Sequence of chain 1.A:
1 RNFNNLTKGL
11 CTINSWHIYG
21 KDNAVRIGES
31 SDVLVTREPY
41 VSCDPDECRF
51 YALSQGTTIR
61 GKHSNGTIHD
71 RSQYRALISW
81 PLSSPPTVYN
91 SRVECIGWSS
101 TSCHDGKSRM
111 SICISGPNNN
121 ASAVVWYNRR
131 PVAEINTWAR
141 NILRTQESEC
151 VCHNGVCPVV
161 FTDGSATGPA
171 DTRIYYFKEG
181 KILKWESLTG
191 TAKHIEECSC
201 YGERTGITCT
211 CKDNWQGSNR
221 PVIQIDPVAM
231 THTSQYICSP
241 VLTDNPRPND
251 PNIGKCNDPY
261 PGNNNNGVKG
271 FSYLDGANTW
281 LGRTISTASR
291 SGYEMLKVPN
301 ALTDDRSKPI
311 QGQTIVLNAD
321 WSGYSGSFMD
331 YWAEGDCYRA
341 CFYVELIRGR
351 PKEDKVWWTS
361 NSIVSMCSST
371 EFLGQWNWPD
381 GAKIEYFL

This protein binds this small molecule.
Small molecule (SMILES): CC(=O)N[C@H]1[C@H](O[C@H]2[C@H](O)[C@@H](NC(C)=O)CO[C@@H]2CO)O[C@H](CO)[C@@H](O[C@@H]2O[C@H](CO[C@H]3O[C@H](CO[C@H]4O[C@H](CO)[C@@H](O)[C@H](O)[C@@H]4O)[C@@H](O)[C@H](O[C@H]4O[C@H](CO)[C@@H](O)[C@H](O)[C@@H]4O)[C@@H]3O)[C@@H](O)[C@H](O[C@H]3O[C@H](CO)[C@@H](O)[C@H](O)[C@@H]3O[C@H]3O[C@H](CO)[C@@H](O)[C@H](O)[C@@H]3O[C@H]3O[C@H](CO)[C@@H](O)[C@H](O)[C@@H]3O)[C@@H]2O)[C@@H]1O

Sequence of chain 4.A:
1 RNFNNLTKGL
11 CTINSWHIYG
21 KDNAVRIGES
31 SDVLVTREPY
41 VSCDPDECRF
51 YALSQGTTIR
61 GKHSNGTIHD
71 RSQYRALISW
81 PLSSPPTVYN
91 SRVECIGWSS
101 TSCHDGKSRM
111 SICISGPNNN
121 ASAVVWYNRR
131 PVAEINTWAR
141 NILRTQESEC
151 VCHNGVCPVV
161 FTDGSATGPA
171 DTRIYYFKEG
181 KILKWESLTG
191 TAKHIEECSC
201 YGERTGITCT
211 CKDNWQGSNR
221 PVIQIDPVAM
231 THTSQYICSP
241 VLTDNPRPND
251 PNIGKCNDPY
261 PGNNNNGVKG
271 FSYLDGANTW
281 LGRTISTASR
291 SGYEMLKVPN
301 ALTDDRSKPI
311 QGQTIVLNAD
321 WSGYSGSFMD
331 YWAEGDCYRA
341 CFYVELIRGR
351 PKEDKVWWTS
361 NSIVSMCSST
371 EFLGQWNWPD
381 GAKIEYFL

Binding-site contacts:
Ligand atom O3 contacts residue GLN311 of chain 1.A at 3.3 Å.
Ligand atom O6 contacts residue ASP250 of chain 1.A at 2.6 Å (salt-bridge).
Ligand atom O7 contacts residue ASN120 of chain 4.A at 3.6 Å.
Ligand atom O3 contacts residue GLY312 of chain 1.A at 3.0 Å (h-bond).
Ligand atom O2 contacts residue ASN249 of chain 1.A at 3.4 Å (h-bond).
Ligand atom O3 contacts residue ASN249 of chain 1.A at 2.8 Å (h-bond).
Ligand atom O3 contacts residue GLU294 of chain 1.A at 2.6 Å (salt-bridge).
Ligand atom O5 contacts residue GLY374 of chain 1.A at 3.3 Å.
Ligand atom C5 contacts residue ILE310 of chain 1.A at 3.6 Å (hydrophobic).
Ligand atom O2 contacts residue GLY312 of chain 1.A at 3.2 Å.
Ligand atom O5 contacts residue ARG283 of chain 1.A at 3.2 Å (salt-bridge).
Ligand atom C3 contacts residue GLU294 of chain 1.A at 3.4 Å.
Ligand atom C8 contacts residue ASN119 of chain 4.A at 3.7 Å.
Ligand atom O4 contacts residue ARG247 of chain 1.A at 3.1 Å (salt-bridge).
Ligand atom C3 contacts residue GLY312 of chain 1.A at 3.2 Å.
Ligand atom O3 contacts residue ASP250 of chain 1.A at 3.1 Å (salt-bridge).
Ligand atom O5 contacts residue GLN375 of chain 1.A at 3.3 Å (h-bond).
Ligand atom O3 contacts residue ARG283 of chain 1.A at 3.0 Å (salt-bridge).
Ligand atom O6 contacts residue ILE285 of chain 1.A at 2.6 Å (h-bond).
Ligand atom C6 contacts residue GLN311 of chain 1.A at 3.6 Å.
Ligand atom C5 contacts residue ARG283 of chain 1.A at 3.7 Å.
Ligand atom C7 contacts residue ASN120 of chain 4.A at 3.5 Å.
Ligand atom O2 contacts residue LEU296 of chain 1.A at 3.5 Å.
Ligand atom O5 contacts residue ASN120 of chain 4.A at 2.4 Å (h-bond).
Ligand atom N2 contacts residue ASN120 of chain 4.A at 2.9 Å (h-bond).
Ligand atom C6 contacts residue ASP250 of chain 1.A at 3.6 Å.
Ligand atom O6 contacts residue GLN375 of chain 1.A at 3.3 Å.
Ligand atom C2 contacts residue ASN120 of chain 4.A at 2.4 Å.
Ligand atom C4 contacts residue GLU294 of chain 1.A at 3.5 Å.
Ligand atom O6 contacts residue ILE310 of chain 1.A at 3.2 Å (h-bond).
Ligand atom C1 contacts residue ASN120 of chain 4.A at 1.4 Å.
Ligand atom C6 contacts residue ILE310 of chain 1.A at 3.5 Å (hydrophobic).
Ligand atom C5 contacts residue ASN120 of chain 4.A at 3.7 Å.
Ligand atom O4 contacts residue THR287 of chain 1.A at 3.4 Å.
Ligand atom O4 contacts residue GLU294 of chain 1.A at 2.7 Å (salt-bridge).
Ligand atom C6 contacts residue PRO309 of chain 1.A at 3.6 Å (hydrophobic).
Ligand atom O4 contacts residue ARG283 of chain 1.A at 3.6 Å (salt-bridge).
Ligand atom C6 contacts residue ILE285 of chain 1.A at 3.4 Å (hydrophobic).
Ligand atom O5 contacts residue ASP250 of chain 1.A at 3.6 Å.
Ligand atom C6 contacts residue LEU373 of chain 1.A at 3.3 Å (hydrophobic).